Sequence of chain 1.A:
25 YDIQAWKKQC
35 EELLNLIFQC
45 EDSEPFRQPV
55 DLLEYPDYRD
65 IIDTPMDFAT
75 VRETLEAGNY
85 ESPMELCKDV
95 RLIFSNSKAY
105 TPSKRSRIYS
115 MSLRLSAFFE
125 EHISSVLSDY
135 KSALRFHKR

Binding-site contacts:
Ligand atom C6 contacts residue THR105 of chain 1.A at 3.3 Å.
Ligand atom C10 contacts residue TYR59 of chain 1.A at 3.9 Å (hydrophobic).
Ligand atom C6 contacts residue ILE112 of chain 1.A at 3.8 Å (hydrophobic).
Ligand atom C7 contacts residue PRO106 of chain 1.A at 3.7 Å (hydrophobic).
Ligand atom C contacts residue ILE112 of chain 1.A at 3.5 Å (hydrophobic).
Ligand atom C6 contacts residue TYR113 of chain 1.A at 3.9 Å (hydrophobic).
Ligand atom N contacts residue TYR59 of chain 1.A at 4.3 Å.
Ligand atom C2 contacts residue PRO49 of chain 1.A at 3.2 Å (hydrophobic).
Ligand atom C5 contacts residue ILE112 of chain 1.A at 3.6 Å (hydrophobic).
Ligand atom O1 contacts residue SER110 of chain 1.A at 3.3 Å.
Ligand atom C5 contacts residue TYR113 of chain 1.A at 4.1 Å (hydrophobic).
Ligand atom C1 contacts residue ILE112 of chain 1.A at 4.3 Å (hydrophobic).
Ligand atom C5 contacts residue SER101 of chain 1.A at 4.0 Å.
Ligand atom C4 contacts residue ILE112 of chain 1.A at 3.6 Å (hydrophobic).
Ligand atom C10 contacts residue TYR104 of chain 1.A at 3.8 Å (hydrophobic).
Ligand atom C3 contacts residue PHE50 of chain 1.A at 3.7 Å (hydrophobic).
Ligand atom O1 contacts residue PRO106 of chain 1.A at 3.4 Å.
Ligand atom C3 contacts residue ILE112 of chain 1.A at 3.7 Å (hydrophobic).
Ligand atom O1 contacts residue THR105 of chain 1.A at 4.2 Å.
Ligand atom C9 contacts residue TYR59 of chain 1.A at 4.3 Å (hydrophobic).
Ligand atom C10 contacts residue ILE112 of chain 1.A at 3.7 Å (hydrophobic).
Ligand atom C7 contacts residue THR105 of chain 1.A at 4.1 Å.
Ligand atom O contacts residue SER101 of chain 1.A at 3.6 Å.
Ligand atom N contacts residue ILE112 of chain 1.A at 3.7 Å.
Ligand atom C8 contacts residue PRO106 of chain 1.A at 4.0 Å (hydrophobic).
Ligand atom C6 contacts residue SER110 of chain 1.A at 3.9 Å.
Ligand atom C6 contacts residue PRO106 of chain 1.A at 4.0 Å (hydrophobic).
Ligand atom C9 contacts residue ILE112 of chain 1.A at 4.0 Å (hydrophobic).
Ligand atom C7 contacts residue ILE112 of chain 1.A at 4.2 Å (hydrophobic).
Ligand atom C7 contacts residue SER110 of chain 1.A at 4.0 Å.
Ligand atom O2 contacts residue TYR59 of chain 1.A at 3.9 Å.
Ligand atom O contacts residue ILE112 of chain 1.A at 3.9 Å.
Ligand atom C1 contacts residue VAL54 of chain 1.A at 3.5 Å (hydrophobic).
Ligand atom C4 contacts residue TYR104 of chain 1.A at 3.8 Å (hydrophobic).
Ligand atom C contacts residue TYR104 of chain 1.A at 3.9 Å (hydrophobic).
Ligand atom C5 contacts residue THR105 of chain 1.A at 4.1 Å.
Ligand atom C2 contacts residue VAL54 of chain 1.A at 3.8 Å (hydrophobic).
Ligand atom C3 contacts residue VAL54 of chain 1.A at 4.0 Å (hydrophobic).
Ligand atom O contacts residue TYR104 of chain 1.A at 4.1 Å.
Ligand atom C3 contacts residue PRO49 of chain 1.A at 3.2 Å (hydrophobic).

This small molecule binds to this protein.
Small molecule (SMILES): O=C(NC1CC1)c1ccc2c(c1)OCO2